The small molecule below binds the protein below.
Small molecule (SMILES): FC(F)(F)c1cccc(CN2CCc3[nH]cnc3C2)c1

Binding-site contacts:
Ligand atom C8 contacts residue SER177 of chain 1.A at 3.4 Å.
Ligand atom C9 contacts residue HIS40 of chain 1.A at 3.6 Å.
Ligand atom N26 contacts residue GLY196 of chain 1.A at 2.8 Å (h-bond).
Ligand atom C25 contacts residue TRP193 of chain 1.A at 3.9 Å (hydrophobic).
Ligand atom C32 contacts residue SER192 of chain 1.A at 4.0 Å.
Ligand atom F3 contacts residue GLN174 of chain 1.A at 3.5 Å.
Ligand atom C9 contacts residue SER192 of chain 1.A at 3.1 Å.
Ligand atom C6 contacts residue HIS40 of chain 1.A at 3.8 Å.
Ligand atom C15 contacts residue HIS40 of chain 1.A at 3.9 Å.
Ligand atom C27 contacts residue SER172 of chain 1.A at 3.0 Å.
Ligand atom N18 contacts residue TRP193 of chain 1.A at 3.6 Å.
Ligand atom C31 contacts residue SER172 of chain 1.A at 4.0 Å.
Ligand atom N26 contacts residue ASP171 of chain 1.A at 3.8 Å.
Ligand atom C31 contacts residue GLY194 of chain 1.A at 3.9 Å.
Ligand atom C32 contacts residue VAL191 of chain 1.A at 3.9 Å (hydrophobic).
Ligand atom C8 contacts residue HIS40 of chain 1.A at 3.5 Å.
Ligand atom C13 contacts residue HIS40 of chain 1.A at 4.0 Å.
Ligand atom C8 contacts residue SER192 of chain 1.A at 3.6 Å.
Ligand atom N26 contacts residue SER172 of chain 1.A at 3.5 Å (h-bond).
Ligand atom C27 contacts residue TRP193 of chain 1.A at 3.9 Å (hydrophobic).
Ligand atom C27 contacts residue GLY204 of chain 1.A at 4.0 Å.
Ligand atom C27 contacts residue GLY196 of chain 1.A at 3.9 Å.
Ligand atom N18 contacts residue SER192 of chain 1.A at 3.8 Å.
Ligand atom N29 contacts residue TRP193 of chain 1.A at 3.6 Å (h-bond).
Ligand atom N26 contacts residue GLY194 of chain 1.A at 3.7 Å.
Ligand atom N29 contacts residue CYS173 of chain 1.A at 4.0 Å.
Ligand atom C15 contacts residue SER192 of chain 1.A at 3.4 Å.
Ligand atom C31 contacts residue TRP193 of chain 1.A at 3.6 Å (hydrophobic).
Ligand atom N29 contacts residue SER172 of chain 1.A at 2.9 Å (h-bond).
Ligand atom C25 contacts residue GLY194 of chain 1.A at 3.6 Å.
Ligand atom C11 contacts residue HIS40 of chain 1.A at 4.0 Å.
Ligand atom C6 contacts residue SER177 of chain 1.A at 3.4 Å.
Ligand atom C32 contacts residue TRP193 of chain 1.A at 3.8 Å (hydrophobic).
Ligand atom C22 contacts residue GLY196 of chain 1.A at 3.5 Å.
Ligand atom C27 contacts residue ASP171 of chain 1.A at 3.5 Å.
Ligand atom C25 contacts residue GLY196 of chain 1.A at 3.5 Å.
Ligand atom N26 contacts residue CYS197 of chain 1.A at 4.0 Å.
Ligand atom C19 contacts residue GLN174 of chain 1.A at 4.0 Å.
Ligand atom C15 contacts residue SER177 of chain 1.A at 3.0 Å.
Ligand atom C22 contacts residue GLY194 of chain 1.A at 3.9 Å.

Sequence of chain 1.A:
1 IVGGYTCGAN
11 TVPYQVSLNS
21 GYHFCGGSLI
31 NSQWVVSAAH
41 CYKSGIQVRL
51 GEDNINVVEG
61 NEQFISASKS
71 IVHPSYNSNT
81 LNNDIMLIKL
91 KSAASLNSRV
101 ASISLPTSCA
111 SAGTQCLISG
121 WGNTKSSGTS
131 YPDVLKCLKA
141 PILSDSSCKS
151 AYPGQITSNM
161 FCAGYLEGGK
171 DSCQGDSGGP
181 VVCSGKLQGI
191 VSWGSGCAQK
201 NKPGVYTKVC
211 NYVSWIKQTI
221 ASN